The small molecule below binds the protein below.
Small molecule (SMILES): CC(C)CNC(=O)[C@@H](NC[C@@H](O)[C@H](Cc1ccccc1)NC(=O)c1cc(C(=O)N[C@H](C)c2ccccc2)cc(N(C)S(C)(=O)=O)c1)[C@H](C)O

Sequence of chain 1.C:
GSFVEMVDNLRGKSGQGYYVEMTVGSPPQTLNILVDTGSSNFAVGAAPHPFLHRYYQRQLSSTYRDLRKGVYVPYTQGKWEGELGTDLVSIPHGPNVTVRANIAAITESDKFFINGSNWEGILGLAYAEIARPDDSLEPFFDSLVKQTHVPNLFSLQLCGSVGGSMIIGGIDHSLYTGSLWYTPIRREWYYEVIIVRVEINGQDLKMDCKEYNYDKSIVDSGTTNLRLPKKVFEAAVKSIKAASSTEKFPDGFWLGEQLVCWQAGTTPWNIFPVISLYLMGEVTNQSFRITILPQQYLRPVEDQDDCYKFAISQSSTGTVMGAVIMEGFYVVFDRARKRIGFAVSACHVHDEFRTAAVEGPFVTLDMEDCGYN

Binding-site contacts:
Ligand atom O04 contacts residue ASN237 of chain 1.C at 3.4 Å (h-bond).
Ligand atom C37 contacts residue GLN77 of chain 1.C at 3.5 Å.
Ligand atom C01 contacts residue ARG239 of chain 1.C at 3.4 Å.
Ligand atom O04 contacts residue SER329 of chain 1.C at 3.0 Å (h-bond).
Ligand atom N39 contacts residue THR236 of chain 1.C at 3.4 Å (h-bond).
Ligand atom N23 contacts residue ASP232 of chain 1.C at 2.4 Å (salt-bridge).
Ligand atom N39 contacts residue GLY234 of chain 1.C at 3.3 Å (h-bond).
Ligand atom C47 contacts residue THR236 of chain 1.C at 3.2 Å.
Ligand atom C18 contacts residue GLN77 of chain 1.C at 3.2 Å.
Ligand atom C20 contacts residue ASP36 of chain 1.C at 3.3 Å.
Ligand atom O26 contacts residue THR76 of chain 1.C at 2.6 Å (h-bond).
Ligand atom C42 contacts residue THR236 of chain 1.C at 3.4 Å.
Ligand atom N29 contacts residue TYR202 of chain 1.C at 3.5 Å.
Ligand atom O04 contacts residue ARG239 of chain 1.C at 3.4 Å.
Ligand atom O35 contacts residue GLN77 of chain 1.C at 3.0 Å (h-bond).
Ligand atom O48 contacts residue THR236 of chain 1.C at 3.0 Å (h-bond).
Ligand atom C24 contacts residue GLY38 of chain 1.C at 3.2 Å.
Ligand atom O34 contacts residue THR76 of chain 1.C at 3.3 Å (h-bond).
Ligand atom N11 contacts residue GLY234 of chain 1.C at 3.2 Å (h-bond).
Ligand atom C38 contacts residue GLN77 of chain 1.C at 3.3 Å.
Ligand atom N23 contacts residue GLY38 of chain 1.C at 3.1 Å (h-bond).
Ligand atom C33 contacts residue PRO74 of chain 1.C at 3.3 Å (hydrophobic).
Ligand atom O35 contacts residue THR76 of chain 1.C at 3.2 Å (h-bond).
Ligand atom O06 contacts residue ASN237 of chain 1.C at 3.1 Å (h-bond).
Ligand atom C24 contacts residue ASP232 of chain 1.C at 3.4 Å.
Ligand atom C19 contacts residue GLN77 of chain 1.C at 3.3 Å.
Ligand atom C13 contacts residue ASP36 of chain 1.C at 3.3 Å.
Ligand atom C44 contacts residue SER233 of chain 1.C at 3.4 Å.
Ligand atom O21 contacts residue ASP36 of chain 1.C at 2.4 Å (salt-bridge).
Ligand atom C22 contacts residue ASP232 of chain 1.C at 3.2 Å.
Ligand atom C47 contacts residue GLY17 of chain 1.C at 3.3 Å.
Ligand atom C36 contacts residue GLY234 of chain 1.C at 3.2 Å.
Ligand atom C25 contacts residue ASP232 of chain 1.C at 3.5 Å.
Ligand atom C38 contacts residue THR236 of chain 1.C at 3.1 Å.
Ligand atom O35 contacts residue TYR75 of chain 1.C at 3.5 Å.
Ligand atom O48 contacts residue GLN77 of chain 1.C at 3.0 Å (h-bond).
Ligand atom C47 contacts residue GLY15 of chain 1.C at 3.4 Å.
Ligand atom C49 contacts residue GLN77 of chain 1.C at 3.5 Å.
Ligand atom O21 contacts residue GLY38 of chain 1.C at 3.2 Å (h-bond).
Ligand atom N29 contacts residue GLY38 of chain 1.C at 3.0 Å (h-bond).